Binding-site contacts:
Ligand atom C7 contacts residue PHE181 of chain 1.B at 4.1 Å (hydrophobic).
Ligand atom O7 contacts residue LEU170 of chain 1.B at 3.3 Å (h-bond).
Ligand atom C8 contacts residue TRP178 of chain 1.B at 3.7 Å (hydrophobic).
Ligand atom C2 contacts residue TRP178 of chain 1.B at 4.1 Å (hydrophobic).
Ligand atom O4 contacts residue LEU170 of chain 1.B at 3.4 Å.
Ligand atom C3 contacts residue TRP178 of chain 1.B at 3.5 Å (hydrophobic).
Ligand atom N2 contacts residue TRP178 of chain 1.B at 3.6 Å.
Ligand atom O7 contacts residue PHE181 of chain 1.B at 3.9 Å.
Ligand atom C2 contacts residue LEU170 of chain 1.B at 4.0 Å (hydrophobic).
Ligand atom O1 contacts residue PHE181 of chain 1.B at 3.2 Å.
Ligand atom N2 contacts residue ASN169 of chain 1.B at 3.3 Å (h-bond).
Ligand atom C5 contacts residue TRP178 of chain 1.B at 4.1 Å (hydrophobic).
Ligand atom C3 contacts residue LEU170 of chain 1.B at 4.4 Å (hydrophobic).
Ligand atom C8 contacts residue ASN169 of chain 1.B at 3.7 Å.
Ligand atom O7 contacts residue LYS168 of chain 1.B at 3.6 Å (salt-bridge).
Ligand atom C4 contacts residue TRP178 of chain 1.B at 4.1 Å (hydrophobic).
Ligand atom C2 contacts residue ARG185 of chain 1.B at 4.3 Å.
Ligand atom N2 contacts residue LEU170 of chain 1.B at 4.4 Å.
Ligand atom C3 contacts residue ASN169 of chain 1.B at 3.5 Å.
Ligand atom O3 contacts residue ASN169 of chain 1.B at 2.5 Å (h-bond).
Ligand atom C1 contacts residue TRP178 of chain 1.B at 3.9 Å (hydrophobic).
Ligand atom C8 contacts residue LYS168 of chain 1.B at 3.5 Å.
Ligand atom O3 contacts residue TRP178 of chain 1.B at 4.2 Å.
Ligand atom C7 contacts residue LEU170 of chain 1.B at 3.9 Å (hydrophobic).
Ligand atom O3 contacts residue LEU170 of chain 1.B at 3.9 Å.
Ligand atom O7 contacts residue ARG185 of chain 1.B at 2.8 Å (salt-bridge).
Ligand atom C1 contacts residue ARG185 of chain 1.B at 4.3 Å.
Ligand atom C8 contacts residue PHE181 of chain 1.B at 4.3 Å (hydrophobic).
Ligand atom C7 contacts residue LYS168 of chain 1.B at 3.9 Å.
Ligand atom C7 contacts residue TRP178 of chain 1.B at 4.2 Å (hydrophobic).
Ligand atom C7 contacts residue ARG185 of chain 1.B at 3.9 Å.
Ligand atom C2 contacts residue ASN169 of chain 1.B at 3.8 Å.
Ligand atom O1 contacts residue ARG185 of chain 1.B at 3.3 Å (salt-bridge).
Ligand atom O7 contacts residue ASN169 of chain 1.B at 3.9 Å.
Ligand atom C8 contacts residue VAL176 of chain 1.B at 4.3 Å (hydrophobic).
Ligand atom C8 contacts residue SER167 of chain 1.B at 3.7 Å.
Ligand atom O5 contacts residue LEU170 of chain 1.B at 4.3 Å.
Ligand atom C7 contacts residue ASN169 of chain 1.B at 3.4 Å.

Sequence of chain 1.B:
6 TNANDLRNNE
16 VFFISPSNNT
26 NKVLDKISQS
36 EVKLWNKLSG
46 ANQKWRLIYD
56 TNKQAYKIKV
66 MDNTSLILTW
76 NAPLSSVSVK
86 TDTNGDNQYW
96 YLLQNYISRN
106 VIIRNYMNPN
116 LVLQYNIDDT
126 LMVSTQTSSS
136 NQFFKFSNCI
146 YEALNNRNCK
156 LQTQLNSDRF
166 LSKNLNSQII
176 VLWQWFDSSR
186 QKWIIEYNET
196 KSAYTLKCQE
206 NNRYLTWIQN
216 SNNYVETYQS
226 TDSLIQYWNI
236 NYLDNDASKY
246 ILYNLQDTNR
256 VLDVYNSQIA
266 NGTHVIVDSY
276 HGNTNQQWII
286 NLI

A small-molecule ligand and the protein it binds are described below.
Small molecule (SMILES): CC(=O)N[C@@H]1[C@@H](O)[C@@H](O)[C@@H](CO)O[C@H]1O